The small molecule below binds the protein below.
Small molecule (SMILES): OCCN(CCO)CCO

Binding-site contacts:
Ligand atom O2 contacts residue GLU155 of chain 1.B at 3.7 Å.
Ligand atom C4 contacts residue SER149 of chain 1.B at 3.9 Å.
Ligand atom C4 contacts residue GLU155 of chain 1.B at 3.9 Å.
Ligand atom O3 contacts residue GLU155 of chain 1.B at 4.3 Å.
Ligand atom O3 contacts residue ILE156 of chain 1.B at 3.2 Å (h-bond).
Ligand atom O3 contacts residue SER149 of chain 1.B at 3.6 Å.
Ligand atom O1 contacts residue LYS150 of chain 1.B at 4.1 Å.
Ligand atom N1 contacts residue SER149 of chain 1.B at 4.4 Å.
Ligand atom C6 contacts residue GLU155 of chain 1.B at 3.5 Å.
Ligand atom C5 contacts residue GLU155 of chain 1.B at 3.6 Å.
Ligand atom C6 contacts residue SER149 of chain 1.B at 3.9 Å.
Ligand atom C5 contacts residue SER149 of chain 1.B at 3.2 Å.
Ligand atom C4 contacts residue GLU154 of chain 1.B at 3.7 Å.
Ligand atom C4 contacts residue LYS153 of chain 1.B at 3.8 Å.
Ligand atom O2 contacts residue LYS153 of chain 1.B at 3.4 Å.
Ligand atom C2 contacts residue LYS150 of chain 1.B at 4.0 Å.
Ligand atom C5 contacts residue GLU154 of chain 1.B at 4.1 Å.
Ligand atom C5 contacts residue ILE156 of chain 1.B at 4.4 Å (hydrophobic).
Ligand atom O2 contacts residue GLU154 of chain 1.B at 3.7 Å.
Ligand atom C6 contacts residue ILE156 of chain 1.B at 3.7 Å (hydrophobic).

Sequence of chain 1.B:
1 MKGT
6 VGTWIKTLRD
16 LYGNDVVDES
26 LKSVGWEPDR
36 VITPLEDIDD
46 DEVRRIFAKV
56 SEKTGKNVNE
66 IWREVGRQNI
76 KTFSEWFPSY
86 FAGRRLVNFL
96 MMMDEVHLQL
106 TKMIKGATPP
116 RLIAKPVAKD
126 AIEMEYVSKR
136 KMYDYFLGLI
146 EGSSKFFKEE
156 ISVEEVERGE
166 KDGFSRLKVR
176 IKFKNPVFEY